This small molecule binds to this protein.
Small molecule (SMILES): CC(=O)N[C@@H]1[C@@H](O)[C@H](O)[C@@H](CO)O[C@H]1O

Binding-site contacts:
Ligand atom O5 contacts residue ASN1131 of chain 1.C at 2.4 Å (h-bond).
Ligand atom C3 contacts residue ASN1131 of chain 1.C at 3.8 Å.
Ligand atom C4 contacts residue ASN1131 of chain 1.C at 4.2 Å.
Ligand atom C1 contacts residue ASN1131 of chain 1.C at 1.4 Å.
Ligand atom C7 contacts residue ASN1131 of chain 1.C at 3.8 Å.
Ligand atom C5 contacts residue ASN1131 of chain 1.C at 3.6 Å.
Ligand atom O7 contacts residue ASN1131 of chain 1.C at 4.2 Å.
Ligand atom N2 contacts residue ASN1131 of chain 1.C at 2.9 Å (h-bond).
Ligand atom C2 contacts residue ASN1131 of chain 1.C at 2.5 Å.

Sequence of chain 1.C:
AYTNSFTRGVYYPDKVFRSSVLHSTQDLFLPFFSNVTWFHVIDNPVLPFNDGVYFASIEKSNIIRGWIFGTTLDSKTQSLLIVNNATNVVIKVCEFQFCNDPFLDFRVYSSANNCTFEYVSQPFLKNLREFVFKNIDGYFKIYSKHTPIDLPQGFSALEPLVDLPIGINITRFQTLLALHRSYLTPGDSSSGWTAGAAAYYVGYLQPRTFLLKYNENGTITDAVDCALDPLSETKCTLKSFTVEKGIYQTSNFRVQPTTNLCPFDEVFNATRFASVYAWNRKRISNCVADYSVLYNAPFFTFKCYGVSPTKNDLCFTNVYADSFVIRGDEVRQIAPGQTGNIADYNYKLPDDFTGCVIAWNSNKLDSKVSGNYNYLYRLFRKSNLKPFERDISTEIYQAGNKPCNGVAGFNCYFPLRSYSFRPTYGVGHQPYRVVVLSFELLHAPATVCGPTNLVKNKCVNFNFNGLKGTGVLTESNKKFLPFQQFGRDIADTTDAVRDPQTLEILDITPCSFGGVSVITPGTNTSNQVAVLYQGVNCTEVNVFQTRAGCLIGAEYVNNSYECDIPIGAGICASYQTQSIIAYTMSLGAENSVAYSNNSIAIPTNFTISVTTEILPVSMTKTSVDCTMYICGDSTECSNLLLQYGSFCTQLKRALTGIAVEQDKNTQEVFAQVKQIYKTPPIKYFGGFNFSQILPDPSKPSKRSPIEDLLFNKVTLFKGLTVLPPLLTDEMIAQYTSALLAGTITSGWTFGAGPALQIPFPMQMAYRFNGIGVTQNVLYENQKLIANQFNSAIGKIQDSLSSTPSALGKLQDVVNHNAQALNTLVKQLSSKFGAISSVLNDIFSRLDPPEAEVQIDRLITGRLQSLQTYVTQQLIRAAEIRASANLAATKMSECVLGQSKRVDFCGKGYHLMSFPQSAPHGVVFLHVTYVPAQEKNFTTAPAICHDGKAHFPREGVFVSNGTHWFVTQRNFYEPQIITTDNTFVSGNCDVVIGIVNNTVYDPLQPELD